Sequence of chain 1.A:
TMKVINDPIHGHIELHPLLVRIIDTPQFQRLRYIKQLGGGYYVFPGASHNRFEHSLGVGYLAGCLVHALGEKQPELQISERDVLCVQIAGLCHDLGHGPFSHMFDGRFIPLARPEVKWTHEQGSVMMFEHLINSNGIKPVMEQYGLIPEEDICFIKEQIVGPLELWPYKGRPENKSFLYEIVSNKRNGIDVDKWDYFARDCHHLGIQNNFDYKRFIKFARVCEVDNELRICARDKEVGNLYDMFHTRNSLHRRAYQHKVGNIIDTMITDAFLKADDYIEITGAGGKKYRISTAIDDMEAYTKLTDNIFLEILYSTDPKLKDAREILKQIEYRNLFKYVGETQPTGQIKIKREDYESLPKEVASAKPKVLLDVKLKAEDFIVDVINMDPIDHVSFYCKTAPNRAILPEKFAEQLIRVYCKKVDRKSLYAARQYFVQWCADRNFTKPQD

The protein below binds the small molecule below.
Small molecule (SMILES): Cc1cn([C@H]2C[C@H](O[P](=O)(O)OC[C@H]3O[C@@H](n4cnc5c(=O)nc(N)[nH]c54)C[C@@H]3O[P](=O)(O)OC[C@H]3O[C@@H](n4cc(C)c(=O)[nH]c4=O)C[C@@H]3O)[C@@H](COP(=O)=O)O2)c(=O)[nH]c1=O

Sequence of chain 1.D:
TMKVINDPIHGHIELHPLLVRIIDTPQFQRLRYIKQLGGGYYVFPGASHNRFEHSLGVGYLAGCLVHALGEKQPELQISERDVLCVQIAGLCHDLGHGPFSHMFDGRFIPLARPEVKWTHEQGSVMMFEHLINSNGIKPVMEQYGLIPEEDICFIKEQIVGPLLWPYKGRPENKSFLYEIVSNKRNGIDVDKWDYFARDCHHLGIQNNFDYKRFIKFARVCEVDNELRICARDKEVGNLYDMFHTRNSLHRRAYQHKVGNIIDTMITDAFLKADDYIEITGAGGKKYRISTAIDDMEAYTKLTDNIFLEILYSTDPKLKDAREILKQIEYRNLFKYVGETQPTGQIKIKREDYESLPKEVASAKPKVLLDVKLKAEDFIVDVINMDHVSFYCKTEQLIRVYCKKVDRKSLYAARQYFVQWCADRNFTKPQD

Binding-site contacts:
Ligand atom O6 contacts residue ASP137 of chain 1.D at 3.3 Å (salt-bridge).
Ligand atom C5' contacts residue VAL378 of chain 1.A at 3.5 Å (hydrophobic).
Ligand atom C6 contacts residue ASP137 of chain 1.D at 3.5 Å.
Ligand atom C2' contacts residue PHE157 of chain 1.A at 3.3 Å (hydrophobic).
Ligand atom O5' contacts residue VAL117 of chain 1.D at 2.8 Å (h-bond).
Ligand atom C4' contacts residue VAL117 of chain 1.D at 3.3 Å (hydrophobic).
Ligand atom O4' contacts residue ARG451 of chain 1.A at 3.2 Å (salt-bridge).
Ligand atom N2 contacts residue ARG451 of chain 1.A at 3.2 Å.
Ligand atom C8 contacts residue VAL156 of chain 1.A at 3.4 Å (hydrophobic).
Ligand atom N9 contacts residue ILE118 of chain 1.D at 3.5 Å.
Ligand atom N2 contacts residue ASP137 of chain 1.D at 3.3 Å (salt-bridge).
Ligand atom C2 contacts residue ARG451 of chain 1.A at 3.6 Å.
Ligand atom O4' contacts residue VAL156 of chain 1.A at 3.6 Å.
Ligand atom C1' contacts residue ILE118 of chain 1.D at 3.5 Å (hydrophobic).
Ligand atom N1 contacts residue ARG451 of chain 1.A at 3.7 Å.
Ligand atom C2' contacts residue VAL378 of chain 1.A at 3.7 Å (hydrophobic).
Ligand atom N3 contacts residue ARG451 of chain 1.A at 3.3 Å (salt-bridge).
Ligand atom OP1 contacts residue LYS116 of chain 1.D at 3.1 Å.
Ligand atom O4' contacts residue ASN119 of chain 1.D at 3.7 Å.
Ligand atom N3 contacts residue ARG372 of chain 1.A at 3.1 Å (salt-bridge).
Ligand atom C2' contacts residue ILE118 of chain 1.D at 3.6 Å (hydrophobic).
Ligand atom O3' contacts residue ILE118 of chain 1.D at 3.4 Å.
Ligand atom C5' contacts residue VAL117 of chain 1.D at 3.6 Å (hydrophobic).
Ligand atom C1' contacts residue VAL156 of chain 1.A at 3.7 Å (hydrophobic).
Ligand atom O3' contacts residue ASN119 of chain 1.D at 2.7 Å (h-bond).
Ligand atom N2 contacts residue LYS116 of chain 1.D at 3.2 Å.
Ligand atom N1 contacts residue ASP137 of chain 1.D at 2.7 Å (salt-bridge).
Ligand atom O2 contacts residue ASN119 of chain 1.D at 3.0 Å (h-bond).
Ligand atom C1' contacts residue ASN119 of chain 1.D at 3.5 Å.
Ligand atom O4 contacts residue ARG372 of chain 1.A at 3.2 Å.
Ligand atom C5' contacts residue ARG451 of chain 1.A at 3.6 Å.
Ligand atom C8 contacts residue ILE118 of chain 1.D at 3.3 Å (hydrophobic).
Ligand atom C8 contacts residue TYR155 of chain 1.A at 3.4 Å (hydrophobic).
Ligand atom O3' contacts residue VAL156 of chain 1.A at 3.5 Å (h-bond).
Ligand atom O6 contacts residue ILE136 of chain 1.D at 3.1 Å.
Ligand atom OP2 contacts residue ARG451 of chain 1.A at 3.5 Å.
Ligand atom C4 contacts residue ARG451 of chain 1.A at 3.4 Å.
Ligand atom C7 contacts residue LYS377 of chain 1.A at 3.6 Å.
Ligand atom C4 contacts residue ARG372 of chain 1.A at 3.7 Å.
Ligand atom O2 contacts residue ARG372 of chain 1.A at 3.2 Å (salt-bridge).